Binding-site contacts:
Ligand atom C8 contacts residue ALA326 of chain 1.B at 3.5 Å (hydrophobic).
Ligand atom N26 contacts residue MET264 of chain 1.B at 3.0 Å (h-bond).
Ligand atom N27 contacts residue VAL204 of chain 1.B at 3.7 Å.
Ligand atom C5 contacts residue THR261 of chain 1.B at 3.4 Å.
Ligand atom C18 contacts residue ALA216 of chain 1.B at 3.5 Å (hydrophobic).
Ligand atom C19 contacts residue ASP327 of chain 1.B at 3.6 Å.
Ligand atom C3 contacts residue LEU248 of chain 1.B at 3.7 Å (hydrophobic).
Ligand atom N28 contacts residue GLU262 of chain 1.B at 3.1 Å (salt-bridge).
Ligand atom N28 contacts residue LEU316 of chain 1.B at 3.5 Å.
Ligand atom C18 contacts residue LEU316 of chain 1.B at 3.7 Å (hydrophobic).
Ligand atom N29 contacts residue ASP327 of chain 1.B at 3.2 Å.
Ligand atom C6 contacts residue ASP327 of chain 1.B at 3.9 Å.
Ligand atom C11 contacts residue PHE263 of chain 1.B at 3.7 Å (hydrophobic).
Ligand atom C9 contacts residue THR261 of chain 1.B at 3.3 Å.
Ligand atom C4 contacts residue LEU316 of chain 1.B at 3.8 Å (hydrophobic).
Ligand atom N26 contacts residue ALA216 of chain 1.B at 3.7 Å.
Ligand atom O30 contacts residue LYS218 of chain 1.B at 3.1 Å.
Ligand atom C22 contacts residue SER268 of chain 1.B at 3.7 Å.
Ligand atom C14 contacts residue VAL204 of chain 1.B at 3.7 Å (hydrophobic).
Ligand atom C23 contacts residue VAL204 of chain 1.B at 3.8 Å (hydrophobic).
Ligand atom N28 contacts residue THR261 of chain 1.B at 3.4 Å (h-bond).
Ligand atom C2 contacts residue LEU330 of chain 1.B at 3.9 Å (hydrophobic).
Ligand atom C21 contacts residue GLY197 of chain 1.B at 3.8 Å.
Ligand atom N28 contacts residue ALA216 of chain 1.B at 3.2 Å.
Ligand atom C15 contacts residue ASP327 of chain 1.B at 3.4 Å.
Ligand atom C11 contacts residue MET264 of chain 1.B at 3.1 Å (hydrophobic).
Ligand atom C23 contacts residue GLY197 of chain 1.B at 3.9 Å.
Ligand atom C10 contacts residue VAL204 of chain 1.B at 3.5 Å (hydrophobic).
Ligand atom C19 contacts residue LYS218 of chain 1.B at 3.9 Å.
Ligand atom C23 contacts residue LEU196 of chain 1.B at 3.5 Å (hydrophobic).
Ligand atom C12 contacts residue LEU316 of chain 1.B at 3.7 Å (hydrophobic).
Ligand atom C6 contacts residue LEU330 of chain 1.B at 3.6 Å (hydrophobic).
Ligand atom C7 contacts residue ASP327 of chain 1.B at 3.4 Å.
Ligand atom C3 contacts residue ASP327 of chain 1.B at 3.3 Å.
Ligand atom N25 contacts residue MET264 of chain 1.B at 3.9 Å.
Ligand atom C21 contacts residue LEU196 of chain 1.B at 3.7 Å (hydrophobic).
Ligand atom N26 contacts residue PHE263 of chain 1.B at 3.8 Å.
Ligand atom N25 contacts residue LEU196 of chain 1.B at 3.7 Å.
Ligand atom C13 contacts residue LEU316 of chain 1.B at 3.5 Å (hydrophobic).
Ligand atom C14 contacts residue LEU316 of chain 1.B at 3.7 Å (hydrophobic).

The small molecule below binds the protein below.
Small molecule (SMILES): Nc1ncnc2c1c(-c1ccc(NC(=O)c3ccccc3)cc1)cn2C1CCCC1

Sequence of chain 1.B:
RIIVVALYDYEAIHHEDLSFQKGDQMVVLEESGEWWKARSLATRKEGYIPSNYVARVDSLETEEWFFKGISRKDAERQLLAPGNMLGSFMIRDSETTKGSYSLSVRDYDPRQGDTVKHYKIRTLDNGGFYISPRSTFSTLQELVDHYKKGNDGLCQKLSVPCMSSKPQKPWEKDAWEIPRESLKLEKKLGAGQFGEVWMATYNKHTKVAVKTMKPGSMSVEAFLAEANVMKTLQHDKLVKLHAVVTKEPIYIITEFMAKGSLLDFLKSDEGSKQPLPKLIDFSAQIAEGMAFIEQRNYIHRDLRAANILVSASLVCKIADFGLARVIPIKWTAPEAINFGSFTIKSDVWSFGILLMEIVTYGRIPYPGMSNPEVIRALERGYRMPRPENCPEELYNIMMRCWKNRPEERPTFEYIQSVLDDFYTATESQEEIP